Sequence of chain 1.B:
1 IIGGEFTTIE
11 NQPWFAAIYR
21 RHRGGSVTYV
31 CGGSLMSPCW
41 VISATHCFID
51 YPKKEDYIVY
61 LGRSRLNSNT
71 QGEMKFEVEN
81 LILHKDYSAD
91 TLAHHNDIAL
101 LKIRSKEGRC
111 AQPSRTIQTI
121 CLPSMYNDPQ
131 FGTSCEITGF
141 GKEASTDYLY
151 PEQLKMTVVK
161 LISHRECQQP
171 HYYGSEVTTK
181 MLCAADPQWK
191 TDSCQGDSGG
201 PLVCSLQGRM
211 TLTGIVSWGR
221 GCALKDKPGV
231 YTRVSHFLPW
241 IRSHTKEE

The protein below binds the small molecule below.
Small molecule (SMILES): NC(=[NH2+])c1cc2cccnc2s1

Binding-site contacts:
Ligand atom C9 contacts residue GLN195 of chain 1.B at 3.5 Å.
Ligand atom C7 contacts residue SER198 of chain 1.B at 3.5 Å.
Ligand atom S2 contacts residue VAL216 of chain 1.B at 3.9 Å.
Ligand atom C1 contacts residue TRP218 of chain 1.B at 3.9 Å (hydrophobic).
Ligand atom C0 contacts residue SER193 of chain 1.B at 3.3 Å.
Ligand atom C5 contacts residue GLY219 of chain 1.B at 3.8 Å.
Ligand atom C8 contacts residue GLN195 of chain 1.B at 3.5 Å.
Ligand atom N1 contacts residue GLY221 of chain 1.B at 2.8 Å (h-bond).
Ligand atom N2 contacts residue SER193 of chain 1.B at 2.6 Å (h-bond).
Ligand atom C3 contacts residue TRP218 of chain 1.B at 3.9 Å (hydrophobic).
Ligand atom C7 contacts residue FLC1 of chain 1.E at 3.4 Å.
Ligand atom C5 contacts residue CYS194 of chain 1.B at 3.9 Å (hydrophobic).
Ligand atom N6 contacts residue TRP218 of chain 1.B at 3.9 Å.
Ligand atom C0 contacts residue GLY219 of chain 1.B at 3.9 Å.
Ligand atom C1 contacts residue SER193 of chain 1.B at 3.7 Å.
Ligand atom N1 contacts residue SER193 of chain 1.B at 3.7 Å.
Ligand atom S2 contacts residue TRP218 of chain 1.B at 3.5 Å (h-bond).
Ligand atom C7 contacts residue GLN195 of chain 1.B at 4.1 Å.
Ligand atom N1 contacts residue GLY219 of chain 1.B at 3.9 Å.
Ligand atom C0 contacts residue GLY221 of chain 1.B at 3.8 Å.
Ligand atom S2 contacts residue SER193 of chain 1.B at 3.8 Å.
Ligand atom N6 contacts residue SER198 of chain 1.B at 3.5 Å (h-bond).
Ligand atom C1 contacts residue GLY219 of chain 1.B at 3.7 Å.
Ligand atom C1 contacts residue GLY221 of chain 1.B at 4.0 Å.
Ligand atom C5 contacts residue CYS222 of chain 1.B at 4.0 Å (hydrophobic).
Ligand atom N2 contacts residue ASP192 of chain 1.B at 2.8 Å (salt-bridge).
Ligand atom C5 contacts residue GLY221 of chain 1.B at 3.5 Å.
Ligand atom N6 contacts residue SER217 of chain 1.B at 3.8 Å.
Ligand atom C1 contacts residue CYS194 of chain 1.B at 4.0 Å (hydrophobic).
Ligand atom C3 contacts residue CYS194 of chain 1.B at 4.0 Å (hydrophobic).
Ligand atom C4 contacts residue CYS194 of chain 1.B at 4.0 Å (hydrophobic).
Ligand atom C3 contacts residue GLY219 of chain 1.B at 4.1 Å.
Ligand atom C0 contacts residue GLY229 of chain 1.B at 4.0 Å.
Ligand atom C4 contacts residue GLY219 of chain 1.B at 4.0 Å.
Ligand atom C4 contacts residue GLN195 of chain 1.B at 3.9 Å.
Ligand atom N2 contacts residue GLY229 of chain 1.B at 3.3 Å.
Ligand atom C0 contacts residue ASP192 of chain 1.B at 3.4 Å.
Ligand atom N6 contacts residue FLC1 of chain 1.E at 3.9 Å.
Ligand atom N1 contacts residue CYS222 of chain 1.B at 3.7 Å.
Ligand atom N1 contacts residue ASP192 of chain 1.B at 2.9 Å (salt-bridge).